Binding-site contacts:
Ligand atom CI6 contacts residue LYS99 of chain 1.A at 2.5 Å.
Ligand atom CI3 contacts residue LYS99 of chain 1.A at 3.6 Å.
Ligand atom CI1 contacts residue LYS99 of chain 1.A at 1.3 Å.
Ligand atom CI5 contacts residue ARG101 of chain 1.A at 4.0 Å.
Ligand atom CI5 contacts residue LYS99 of chain 1.A at 3.8 Å.
Ligand atom NI1 contacts residue LYS99 of chain 1.A at 2.2 Å (salt-bridge).
Ligand atom CI6 contacts residue LYS104 of chain 1.A at 4.3 Å.
Ligand atom CI2 contacts residue LYS99 of chain 1.A at 2.2 Å.
Ligand atom CI6 contacts residue CYS100 of chain 1.A at 4.3 Å (hydrophobic).
Ligand atom CI6 contacts residue ARG101 of chain 1.A at 3.9 Å.

This small molecule binds to this protein.
Small molecule (SMILES): N=C(N)c1ccncc1

Sequence of chain 1.A:
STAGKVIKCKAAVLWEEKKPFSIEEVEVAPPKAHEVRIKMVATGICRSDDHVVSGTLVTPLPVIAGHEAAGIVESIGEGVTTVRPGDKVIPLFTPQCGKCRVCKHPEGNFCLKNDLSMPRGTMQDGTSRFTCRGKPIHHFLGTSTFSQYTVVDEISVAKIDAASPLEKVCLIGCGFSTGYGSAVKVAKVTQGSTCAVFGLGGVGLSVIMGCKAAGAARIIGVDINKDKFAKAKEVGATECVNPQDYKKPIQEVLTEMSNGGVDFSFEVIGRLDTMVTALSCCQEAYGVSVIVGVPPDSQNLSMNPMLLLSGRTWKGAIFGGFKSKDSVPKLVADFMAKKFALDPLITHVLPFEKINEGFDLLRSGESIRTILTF